Sequence of chain 1.A:
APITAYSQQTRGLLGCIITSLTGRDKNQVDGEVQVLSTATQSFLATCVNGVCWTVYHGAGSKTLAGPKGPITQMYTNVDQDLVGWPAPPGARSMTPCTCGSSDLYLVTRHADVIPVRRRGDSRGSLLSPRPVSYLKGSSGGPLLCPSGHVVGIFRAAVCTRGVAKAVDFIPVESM

The small molecule below binds the protein below.
Small molecule (SMILES): O=C(N[C@H]1CCCCCCC[C@@H]2C[C@@]2(C(=O)NS(=O)(=O)C2CC2)NC(=O)[C@@H]2C[C@@H](OC(=O)N3CCc4ccccc4C3)CN2C1=O)OC1CCCC1

Binding-site contacts:
Ligand atom C51 contacts residue HIS60 of chain 1.A at 3.4 Å.
Ligand atom O5 contacts residue LYS139 of chain 1.A at 3.3 Å.
Ligand atom C48 contacts residue HIS60 of chain 1.A at 3.4 Å.
Ligand atom O49 contacts residue LYS139 of chain 1.A at 3.1 Å.
Ligand atom C14 contacts residue HIS60 of chain 1.A at 3.5 Å.
Ligand atom N4 contacts residue ARG158 of chain 1.A at 3.0 Å (salt-bridge).
Ligand atom C27 contacts residue VAL135 of chain 1.A at 3.6 Å (hydrophobic).
Ligand atom O15 contacts residue LYS139 of chain 1.A at 3.5 Å.
Ligand atom O5 contacts residue GLY140 of chain 1.A at 2.7 Å (h-bond).
Ligand atom C8 contacts residue LEU138 of chain 1.A at 3.7 Å (hydrophobic).
Ligand atom C17 contacts residue ALA159 of chain 1.A at 3.7 Å (hydrophobic).
Ligand atom N7 contacts residue HIS60 of chain 1.A at 3.2 Å (h-bond).
Ligand atom O32 contacts residue HIS60 of chain 1.A at 3.5 Å.
Ligand atom N7 contacts residue SER142 of chain 1.A at 3.4 Å (h-bond).
Ligand atom O5 contacts residue LEU138 of chain 1.A at 3.4 Å (h-bond).
Ligand atom C44 contacts residue ASP171 of chain 1.A at 3.6 Å.
Ligand atom O23 contacts residue ALA160 of chain 1.A at 3.7 Å.
Ligand atom S47 contacts residue SER142 of chain 1.A at 3.5 Å (h-bond).
Ligand atom O49 contacts residue GLY140 of chain 1.A at 3.0 Å (h-bond).
Ligand atom S47 contacts residue GLY140 of chain 1.A at 3.7 Å.
Ligand atom O50 contacts residue SER142 of chain 1.A at 2.6 Å (h-bond).
Ligand atom C27 contacts residue LYS139 of chain 1.A at 3.5 Å.
Ligand atom C28 contacts residue VAL135 of chain 1.A at 3.6 Å (hydrophobic).
Ligand atom C52 contacts residue GLN44 of chain 1.A at 3.4 Å.
Ligand atom O50 contacts residue PHE46 of chain 1.A at 3.4 Å.
Ligand atom O5 contacts residue SER141 of chain 1.A at 3.5 Å (h-bond).
Ligand atom C51 contacts residue GLY61 of chain 1.A at 3.4 Å.
Ligand atom N4 contacts residue HIS60 of chain 1.A at 3.4 Å (h-bond).
Ligand atom C29 contacts residue LYS139 of chain 1.A at 3.6 Å.
Ligand atom C39 contacts residue ASP82 of chain 1.A at 3.2 Å.
Ligand atom C41 contacts residue ARG158 of chain 1.A at 3.5 Å.
Ligand atom C24 contacts residue ALA160 of chain 1.A at 3.7 Å (hydrophobic).
Ligand atom C12 contacts residue HIS60 of chain 1.A at 3.5 Å.
Ligand atom O19 contacts residue ALA160 of chain 1.A at 2.8 Å (h-bond).
Ligand atom C1 contacts residue PHE157 of chain 1.A at 3.3 Å (hydrophobic).
Ligand atom O19 contacts residue ALA159 of chain 1.A at 3.0 Å.
Ligand atom C33 contacts residue ASP84 of chain 1.A at 3.7 Å.
Ligand atom C51 contacts residue SER142 of chain 1.A at 3.6 Å.
Ligand atom N20 contacts residue ALA160 of chain 1.A at 3.0 Å (h-bond).
Ligand atom O50 contacts residue GLY140 of chain 1.A at 3.4 Å.